Sequence of chain 1.D:
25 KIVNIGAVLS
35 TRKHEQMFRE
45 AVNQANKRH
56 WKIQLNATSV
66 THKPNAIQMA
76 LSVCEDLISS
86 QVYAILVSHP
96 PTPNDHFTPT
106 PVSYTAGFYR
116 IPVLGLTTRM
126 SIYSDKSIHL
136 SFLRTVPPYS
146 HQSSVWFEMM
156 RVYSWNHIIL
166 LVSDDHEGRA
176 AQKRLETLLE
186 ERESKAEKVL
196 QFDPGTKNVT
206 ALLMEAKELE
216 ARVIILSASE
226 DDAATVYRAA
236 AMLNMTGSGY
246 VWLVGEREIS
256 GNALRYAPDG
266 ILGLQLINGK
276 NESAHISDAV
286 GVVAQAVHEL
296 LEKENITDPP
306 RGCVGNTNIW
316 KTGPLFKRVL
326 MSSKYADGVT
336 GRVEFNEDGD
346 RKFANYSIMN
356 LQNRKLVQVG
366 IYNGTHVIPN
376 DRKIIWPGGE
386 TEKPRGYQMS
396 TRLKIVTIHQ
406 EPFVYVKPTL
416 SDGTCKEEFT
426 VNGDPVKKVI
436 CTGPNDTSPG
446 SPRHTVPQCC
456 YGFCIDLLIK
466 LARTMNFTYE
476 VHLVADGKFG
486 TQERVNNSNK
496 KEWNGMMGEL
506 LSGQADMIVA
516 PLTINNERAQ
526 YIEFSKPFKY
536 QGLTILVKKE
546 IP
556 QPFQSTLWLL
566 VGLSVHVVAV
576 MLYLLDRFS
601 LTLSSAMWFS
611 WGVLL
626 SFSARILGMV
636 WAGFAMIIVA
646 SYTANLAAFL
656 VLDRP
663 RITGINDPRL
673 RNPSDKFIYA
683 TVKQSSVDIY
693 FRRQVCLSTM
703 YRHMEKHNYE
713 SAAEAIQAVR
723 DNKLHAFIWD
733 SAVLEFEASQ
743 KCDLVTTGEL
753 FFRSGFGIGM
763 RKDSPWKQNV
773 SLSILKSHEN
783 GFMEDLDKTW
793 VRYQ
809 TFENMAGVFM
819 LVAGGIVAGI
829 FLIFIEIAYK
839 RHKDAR

This small molecule binds to this protein.
Small molecule (SMILES): CC(=O)N[C@@H]1[C@@H](O)[C@H](O)[C@@H](CO)O[C@H]1O

Binding-site contacts:
Ligand atom C4 contacts residue ASN471 of chain 1.D at 4.2 Å.
Ligand atom C5 contacts residue ASN471 of chain 1.D at 3.7 Å.
Ligand atom C7 contacts residue ASN471 of chain 1.D at 3.9 Å.
Ligand atom C2 contacts residue ASN471 of chain 1.D at 2.5 Å.
Ligand atom C8 contacts residue ASN471 of chain 1.D at 4.2 Å.
Ligand atom C3 contacts residue ASN471 of chain 1.D at 3.8 Å.
Ligand atom N2 contacts residue ASN471 of chain 1.D at 2.9 Å (h-bond).
Ligand atom O5 contacts residue ASN471 of chain 1.D at 2.4 Å (h-bond).
Ligand atom C1 contacts residue ASN471 of chain 1.D at 1.4 Å.
Ligand atom O7 contacts residue ASN471 of chain 1.D at 4.4 Å.